Binding-site contacts:
Ligand atom C15 contacts residue GLN496 of chain 1.B at 4.0 Å.
Ligand atom C10 contacts residue ARG112 of chain 1.B at 3.9 Å.
Ligand atom C2 contacts residue THR254 of chain 1.B at 4.0 Å.
Ligand atom O1 contacts residue LYS493 of chain 1.B at 3.4 Å.
Ligand atom C17 contacts residue GLN496 of chain 1.B at 4.1 Å.
Ligand atom S1 contacts residue THR220 of chain 1.B at 3.8 Å.
Ligand atom C10 contacts residue LYS493 of chain 1.B at 4.0 Å.
Ligand atom C9 contacts residue ARG112 of chain 1.B at 3.9 Å.
Ligand atom S1 contacts residue ASP490 of chain 1.B at 3.8 Å.
Ligand atom CL1 contacts residue THR254 of chain 1.B at 3.4 Å.
Ligand atom C2 contacts residue LEU255 of chain 1.B at 3.7 Å (hydrophobic).
Ligand atom O2 contacts residue GLN496 of chain 1.B at 3.4 Å.
Ligand atom S1 contacts residue ASN218 of chain 1.B at 3.8 Å.
Ligand atom C5 contacts residue ARG112 of chain 1.B at 4.0 Å.
Ligand atom C16 contacts residue MET497 of chain 1.B at 3.6 Å (hydrophobic).
Ligand atom C14 contacts residue LEU262 of chain 1.B at 4.0 Å (hydrophobic).
Ligand atom C2 contacts residue GLN258 of chain 1.B at 3.7 Å.
Ligand atom C4 contacts residue ARG112 of chain 1.B at 3.6 Å.
Ligand atom C6 contacts residue THR220 of chain 1.B at 3.8 Å.
Ligand atom N2 contacts residue LYS493 of chain 1.B at 3.6 Å.
Ligand atom C8 contacts residue ARG112 of chain 1.B at 3.8 Å.
Ligand atom C3 contacts residue ARG112 of chain 1.B at 3.7 Å.
Ligand atom C8 contacts residue GLN496 of chain 1.B at 4.0 Å.
Ligand atom CL1 contacts residue PRO492 of chain 1.B at 3.6 Å.
Ligand atom C7 contacts residue ARG112 of chain 1.B at 3.9 Å.
Ligand atom CL1 contacts residue THR220 of chain 1.B at 4.1 Å.
Ligand atom C7 contacts residue LYS493 of chain 1.B at 4.1 Å.
Ligand atom C15 contacts residue SER500 of chain 1.B at 4.0 Å.
Ligand atom C1 contacts residue PRO492 of chain 1.B at 3.5 Å (hydrophobic).
Ligand atom N1 contacts residue ARG112 of chain 1.B at 3.7 Å.
Ligand atom O2 contacts residue ARG112 of chain 1.B at 4.0 Å.
Ligand atom CL1 contacts residue GLU251 of chain 1.B at 3.4 Å.
Ligand atom C15 contacts residue MET497 of chain 1.B at 3.7 Å (hydrophobic).
Ligand atom N2 contacts residue ARG112 of chain 1.B at 3.9 Å.
Ligand atom C12 contacts residue GLN496 of chain 1.B at 4.0 Å.
Ligand atom C3 contacts residue LEU255 of chain 1.B at 4.0 Å (hydrophobic).
Ligand atom C2 contacts residue ARG112 of chain 1.B at 4.0 Å.
Ligand atom C3 contacts residue GLN258 of chain 1.B at 3.5 Å.
Ligand atom CL1 contacts residue LEU255 of chain 1.B at 3.9 Å.
Ligand atom C6 contacts residue PRO492 of chain 1.B at 3.5 Å (hydrophobic).

Sequence of chain 1.B:
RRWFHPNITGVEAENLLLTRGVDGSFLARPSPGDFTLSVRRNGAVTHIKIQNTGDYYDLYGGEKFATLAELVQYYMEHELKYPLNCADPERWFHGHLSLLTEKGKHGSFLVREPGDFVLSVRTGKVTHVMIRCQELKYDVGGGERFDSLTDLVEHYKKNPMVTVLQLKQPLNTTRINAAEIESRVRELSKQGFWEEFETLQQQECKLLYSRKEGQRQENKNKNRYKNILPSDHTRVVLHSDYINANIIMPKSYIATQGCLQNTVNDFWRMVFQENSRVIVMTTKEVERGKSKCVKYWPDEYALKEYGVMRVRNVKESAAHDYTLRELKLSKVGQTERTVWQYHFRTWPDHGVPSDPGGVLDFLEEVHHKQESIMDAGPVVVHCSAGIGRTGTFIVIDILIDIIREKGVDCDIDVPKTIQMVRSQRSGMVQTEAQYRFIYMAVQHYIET

This small molecule binds to this protein.
Small molecule (SMILES): O=c1c(Cc2ccccc2)c(O)nc2sc3cc(Cl)ccc3n12